Sequence of chain 1.C:
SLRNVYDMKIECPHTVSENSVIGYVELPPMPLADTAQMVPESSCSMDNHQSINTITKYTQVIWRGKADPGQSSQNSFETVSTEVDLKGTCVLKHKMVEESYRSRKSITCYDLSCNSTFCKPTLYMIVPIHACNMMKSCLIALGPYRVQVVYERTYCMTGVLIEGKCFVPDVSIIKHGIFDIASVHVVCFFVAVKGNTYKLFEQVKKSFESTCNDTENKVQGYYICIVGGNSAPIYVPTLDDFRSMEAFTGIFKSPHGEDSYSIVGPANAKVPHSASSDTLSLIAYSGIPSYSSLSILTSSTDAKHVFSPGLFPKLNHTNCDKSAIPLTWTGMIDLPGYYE

The protein below binds the small molecule below.
Small molecule (SMILES): CC(=O)N[C@@H]1[C@@H](O)[C@H](O)[C@@H](CO)O[C@H]1O

Binding-site contacts:
Ligand atom C5 contacts residue THR334 of chain 1.C at 4.2 Å.
Ligand atom C1 contacts residue ASN332 of chain 1.C at 1.4 Å.
Ligand atom C7 contacts residue HIS333 of chain 1.C at 4.3 Å.
Ligand atom C8 contacts residue PHE215 of chain 1.C at 4.0 Å (hydrophobic).
Ligand atom O7 contacts residue PHE215 of chain 1.C at 4.1 Å.
Ligand atom N2 contacts residue HIS333 of chain 1.C at 3.8 Å.
Ligand atom O5 contacts residue THR334 of chain 1.C at 4.0 Å.
Ligand atom C3 contacts residue ASN332 of chain 1.C at 3.8 Å.
Ligand atom C1 contacts residue HIS333 of chain 1.C at 4.5 Å.
Ligand atom C1 contacts residue THR334 of chain 1.C at 3.2 Å.
Ligand atom O7 contacts residue PHE259 of chain 1.C at 3.0 Å (h-bond).
Ligand atom O3 contacts residue GLU216 of chain 1.C at 3.9 Å.
Ligand atom C8 contacts residue PHE259 of chain 1.C at 4.3 Å (hydrophobic).
Ligand atom C3 contacts residue THR334 of chain 1.C at 4.3 Å.
Ligand atom C8 contacts residue HIS333 of chain 1.C at 3.6 Å.
Ligand atom C7 contacts residue PHE259 of chain 1.C at 3.8 Å (hydrophobic).
Ligand atom C5 contacts residue ASN332 of chain 1.C at 3.7 Å.
Ligand atom C7 contacts residue ASN332 of chain 1.C at 4.1 Å.
Ligand atom C2 contacts residue THR334 of chain 1.C at 4.0 Å.
Ligand atom C4 contacts residue ASN332 of chain 1.C at 4.2 Å.
Ligand atom O4 contacts residue GLU216 of chain 1.C at 4.2 Å.
Ligand atom N2 contacts residue THR334 of chain 1.C at 4.1 Å.
Ligand atom O5 contacts residue ASN332 of chain 1.C at 2.4 Å (h-bond).
Ligand atom N2 contacts residue ASN332 of chain 1.C at 2.9 Å (h-bond).
Ligand atom C3 contacts residue GLU216 of chain 1.C at 3.8 Å.
Ligand atom C2 contacts residue ASN332 of chain 1.C at 2.5 Å.